Binding-site contacts:
Ligand atom O1A contacts residue ARG77 of chain 1.D at 2.8 Å (salt-bridge).
Ligand atom O4 contacts residue VAL296 of chain 1.D at 4.0 Å.
Ligand atom C3 contacts residue GLY78 of chain 1.D at 4.0 Å.
Ligand atom C11 contacts residue TYR72 of chain 1.D at 4.0 Å (hydrophobic).
Ligand atom C3 contacts residue ARG77 of chain 1.D at 3.4 Å.
Ligand atom O1B contacts residue ARG77 of chain 1.D at 2.8 Å (salt-bridge).
Ligand atom C1 contacts residue TYR72 of chain 1.D at 3.8 Å (hydrophobic).
Ligand atom C4 contacts residue TYR72 of chain 1.D at 3.4 Å (hydrophobic).
Ligand atom N5 contacts residue TYR72 of chain 1.D at 3.0 Å (h-bond).
Ligand atom C4 contacts residue ARG77 of chain 1.D at 4.1 Å.
Ligand atom C6 contacts residue THR94 of chain 1.D at 4.2 Å.
Ligand atom O8 contacts residue TYR72 of chain 1.D at 3.7 Å.
Ligand atom C11 contacts residue ASP85 of chain 1.E at 3.6 Å.
Ligand atom C3 contacts residue VAL296 of chain 1.D at 3.5 Å (hydrophobic).
Ligand atom O4 contacts residue ARG77 of chain 1.D at 4.3 Å.
Ligand atom O8 contacts residue ARG77 of chain 1.D at 3.6 Å.
Ligand atom C4 contacts residue HIS298 of chain 1.D at 3.7 Å.
Ligand atom C4 contacts residue GLY78 of chain 1.D at 3.8 Å.
Ligand atom O3 contacts residue ASN80 of chain 1.D at 3.8 Å.
Ligand atom O4 contacts residue THR291 of chain 1.D at 4.0 Å.
Ligand atom O10 contacts residue THR291 of chain 1.D at 3.8 Å.
Ligand atom C10 contacts residue TYR72 of chain 1.D at 3.8 Å (hydrophobic).
Ligand atom O4 contacts residue HIS298 of chain 1.D at 2.6 Å (h-bond).
Ligand atom C6 contacts residue ASN93 of chain 1.D at 3.2 Å.
Ligand atom O1A contacts residue TYR72 of chain 1.D at 3.3 Å.
Ligand atom O6 contacts residue ASN93 of chain 1.D at 3.4 Å (h-bond).
Ligand atom C6 contacts residue TYR72 of chain 1.D at 3.8 Å (hydrophobic).
Ligand atom C4 contacts residue VAL296 of chain 1.D at 4.2 Å (hydrophobic).
Ligand atom O3 contacts residue VAL296 of chain 1.D at 4.3 Å.
Ligand atom O3 contacts residue ARG77 of chain 1.D at 4.3 Å.
Ligand atom O3 contacts residue GLY78 of chain 1.D at 3.8 Å.
Ligand atom C3 contacts residue HIS298 of chain 1.D at 3.9 Å.
Ligand atom O1B contacts residue TYR72 of chain 1.D at 4.0 Å.
Ligand atom C1 contacts residue ARG77 of chain 1.D at 3.4 Å.
Ligand atom O4 contacts residue GLY78 of chain 1.D at 3.1 Å (h-bond).
Ligand atom O1A contacts residue GLY78 of chain 1.D at 4.1 Å.
Ligand atom O4 contacts residue ILE79 of chain 1.D at 4.2 Å.
Ligand atom C2 contacts residue ARG77 of chain 1.D at 4.0 Å.
Ligand atom O4 contacts residue TYR72 of chain 1.D at 3.9 Å.
Ligand atom C5 contacts residue TYR72 of chain 1.D at 3.6 Å (hydrophobic).

Sequence of chain 1.E:
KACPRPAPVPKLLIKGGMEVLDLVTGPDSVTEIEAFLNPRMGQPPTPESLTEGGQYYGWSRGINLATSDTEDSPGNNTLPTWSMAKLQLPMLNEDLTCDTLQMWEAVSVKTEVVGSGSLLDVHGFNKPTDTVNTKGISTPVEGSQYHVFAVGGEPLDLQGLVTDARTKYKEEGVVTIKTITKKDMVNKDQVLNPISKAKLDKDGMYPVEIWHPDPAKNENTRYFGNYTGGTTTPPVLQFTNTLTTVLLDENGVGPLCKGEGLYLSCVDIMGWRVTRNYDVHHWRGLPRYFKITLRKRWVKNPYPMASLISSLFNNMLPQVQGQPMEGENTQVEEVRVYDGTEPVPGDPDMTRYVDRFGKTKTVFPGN

Sequence of chain 1.D:
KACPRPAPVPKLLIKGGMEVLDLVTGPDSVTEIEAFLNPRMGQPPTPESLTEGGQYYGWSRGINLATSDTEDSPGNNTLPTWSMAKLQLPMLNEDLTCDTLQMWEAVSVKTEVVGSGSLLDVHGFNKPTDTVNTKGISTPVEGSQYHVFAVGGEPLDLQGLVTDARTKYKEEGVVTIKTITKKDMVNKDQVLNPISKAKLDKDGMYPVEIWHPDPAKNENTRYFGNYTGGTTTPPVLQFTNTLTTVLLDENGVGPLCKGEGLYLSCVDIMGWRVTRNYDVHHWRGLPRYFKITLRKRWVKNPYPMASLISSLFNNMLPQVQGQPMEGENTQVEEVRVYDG

This small molecule binds to this protein.
Small molecule (SMILES): CC(=O)N[C@H]1[C@H]([C@H](O)[C@H](O)CO)O[C@@](O[C@H]2[C@@H](O)[C@@H](CO)O[C@@H](O[C@H]3[C@H](O)[C@@H](O)[C@H](O)O[C@@H]3CO)[C@@H]2O)(C(=O)O)C[C@@H]1O